A protein and the small-molecule ligand that binds it are described below.
Small molecule (SMILES): CC(=O)N[C@H]1[C@H](O[C@H]2[C@H](O)[C@@H](NC(C)=O)CO[C@@H]2CO)O[C@H](CO)[C@@H](O[C@@H]2O[C@H](CO)[C@@H](O)[C@H](O)[C@H]2NC(C)=O)[C@@H]1O

Binding-site contacts:
Ligand atom C6 contacts residue THR205 of chain 1.C at 4.4 Å.
Ligand atom O7 contacts residue THR205 of chain 1.C at 3.9 Å.
Ligand atom C8 contacts residue ILE168 of chain 1.C at 3.6 Å (hydrophobic).
Ligand atom O6 contacts residue THR205 of chain 1.C at 3.7 Å.
Ligand atom O5 contacts residue ASN203 of chain 1.C at 2.4 Å (h-bond).
Ligand atom O7 contacts residue ASN203 of chain 1.C at 3.2 Å (h-bond).
Ligand atom O7 contacts residue GLN201 of chain 1.C at 4.2 Å.
Ligand atom C8 contacts residue GLN201 of chain 1.C at 4.0 Å.
Ligand atom C1 contacts residue ASN203 of chain 1.C at 1.4 Å.
Ligand atom C8 contacts residue THR162 of chain 1.C at 4.3 Å.
Ligand atom O6 contacts residue GLU206 of chain 1.C at 2.5 Å (salt-bridge).
Ligand atom N2 contacts residue ASN203 of chain 1.C at 2.9 Å (h-bond).
Ligand atom O5 contacts residue THR205 of chain 1.C at 3.6 Å (h-bond).
Ligand atom C7 contacts residue ILE168 of chain 1.C at 4.0 Å (hydrophobic).
Ligand atom C1 contacts residue THR205 of chain 1.C at 3.3 Å.
Ligand atom C2 contacts residue ASN203 of chain 1.C at 2.5 Å.
Ligand atom C2 contacts residue THR205 of chain 1.C at 4.4 Å.
Ligand atom C7 contacts residue THR205 of chain 1.C at 4.2 Å.
Ligand atom C3 contacts residue ASN203 of chain 1.C at 3.8 Å.
Ligand atom C7 contacts residue ASN203 of chain 1.C at 3.4 Å.
Ligand atom C4 contacts residue ASN203 of chain 1.C at 4.3 Å.
Ligand atom C5 contacts residue THR205 of chain 1.C at 3.7 Å.
Ligand atom C6 contacts residue GLU206 of chain 1.C at 3.6 Å.
Ligand atom C8 contacts residue THR205 of chain 1.C at 3.9 Å.
Ligand atom C5 contacts residue ASN203 of chain 1.C at 3.7 Å.
Ligand atom N2 contacts residue ILE168 of chain 1.C at 3.7 Å.
Ligand atom O7 contacts residue LYS241 of chain 1.C at 3.9 Å.

Sequence of chain 1.C:
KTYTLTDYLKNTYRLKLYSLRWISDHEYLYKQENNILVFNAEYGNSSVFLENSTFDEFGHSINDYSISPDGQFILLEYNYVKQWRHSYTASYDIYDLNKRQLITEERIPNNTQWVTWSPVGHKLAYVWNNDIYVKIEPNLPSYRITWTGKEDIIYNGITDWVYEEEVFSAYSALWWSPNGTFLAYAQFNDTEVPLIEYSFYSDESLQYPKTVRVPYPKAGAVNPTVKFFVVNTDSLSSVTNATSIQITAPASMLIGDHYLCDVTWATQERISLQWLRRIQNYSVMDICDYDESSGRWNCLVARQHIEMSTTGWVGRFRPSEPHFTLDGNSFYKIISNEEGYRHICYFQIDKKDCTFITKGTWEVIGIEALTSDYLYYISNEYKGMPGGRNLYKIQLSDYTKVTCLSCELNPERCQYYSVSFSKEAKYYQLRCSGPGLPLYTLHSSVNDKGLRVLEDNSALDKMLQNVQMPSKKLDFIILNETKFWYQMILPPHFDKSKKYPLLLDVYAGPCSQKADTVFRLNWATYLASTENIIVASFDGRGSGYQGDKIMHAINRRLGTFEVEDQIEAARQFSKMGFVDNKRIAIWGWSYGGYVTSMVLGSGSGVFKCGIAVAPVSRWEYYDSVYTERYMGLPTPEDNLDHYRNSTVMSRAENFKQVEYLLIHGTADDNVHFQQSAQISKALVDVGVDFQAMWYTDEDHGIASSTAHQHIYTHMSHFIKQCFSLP